Binding-site contacts:
Ligand atom C4 contacts residue ASN884 of chain 1.A at 4.4 Å.
Ligand atom C5 contacts residue ASN884 of chain 1.A at 3.7 Å.
Ligand atom C3 contacts residue ASN884 of chain 1.A at 3.8 Å.
Ligand atom O5 contacts residue ASN884 of chain 1.A at 2.4 Å (h-bond).
Ligand atom C7 contacts residue ASN884 of chain 1.A at 3.5 Å.
Ligand atom C2 contacts residue ASN884 of chain 1.A at 2.5 Å.
Ligand atom O7 contacts residue ASN884 of chain 1.A at 3.7 Å.
Ligand atom C1 contacts residue ASN884 of chain 1.A at 1.4 Å.
Ligand atom C8 contacts residue ASN884 of chain 1.A at 4.5 Å.
Ligand atom O5 contacts residue THR886 of chain 1.A at 3.8 Å.
Ligand atom O6 contacts residue THR886 of chain 1.A at 4.2 Å.
Ligand atom C6 contacts residue THR886 of chain 1.A at 4.4 Å.
Ligand atom C1 contacts residue THR886 of chain 1.A at 3.8 Å.
Ligand atom N2 contacts residue ASN884 of chain 1.A at 2.9 Å (h-bond).
Ligand atom C5 contacts residue THR886 of chain 1.A at 3.7 Å.

Sequence of chain 1.A:
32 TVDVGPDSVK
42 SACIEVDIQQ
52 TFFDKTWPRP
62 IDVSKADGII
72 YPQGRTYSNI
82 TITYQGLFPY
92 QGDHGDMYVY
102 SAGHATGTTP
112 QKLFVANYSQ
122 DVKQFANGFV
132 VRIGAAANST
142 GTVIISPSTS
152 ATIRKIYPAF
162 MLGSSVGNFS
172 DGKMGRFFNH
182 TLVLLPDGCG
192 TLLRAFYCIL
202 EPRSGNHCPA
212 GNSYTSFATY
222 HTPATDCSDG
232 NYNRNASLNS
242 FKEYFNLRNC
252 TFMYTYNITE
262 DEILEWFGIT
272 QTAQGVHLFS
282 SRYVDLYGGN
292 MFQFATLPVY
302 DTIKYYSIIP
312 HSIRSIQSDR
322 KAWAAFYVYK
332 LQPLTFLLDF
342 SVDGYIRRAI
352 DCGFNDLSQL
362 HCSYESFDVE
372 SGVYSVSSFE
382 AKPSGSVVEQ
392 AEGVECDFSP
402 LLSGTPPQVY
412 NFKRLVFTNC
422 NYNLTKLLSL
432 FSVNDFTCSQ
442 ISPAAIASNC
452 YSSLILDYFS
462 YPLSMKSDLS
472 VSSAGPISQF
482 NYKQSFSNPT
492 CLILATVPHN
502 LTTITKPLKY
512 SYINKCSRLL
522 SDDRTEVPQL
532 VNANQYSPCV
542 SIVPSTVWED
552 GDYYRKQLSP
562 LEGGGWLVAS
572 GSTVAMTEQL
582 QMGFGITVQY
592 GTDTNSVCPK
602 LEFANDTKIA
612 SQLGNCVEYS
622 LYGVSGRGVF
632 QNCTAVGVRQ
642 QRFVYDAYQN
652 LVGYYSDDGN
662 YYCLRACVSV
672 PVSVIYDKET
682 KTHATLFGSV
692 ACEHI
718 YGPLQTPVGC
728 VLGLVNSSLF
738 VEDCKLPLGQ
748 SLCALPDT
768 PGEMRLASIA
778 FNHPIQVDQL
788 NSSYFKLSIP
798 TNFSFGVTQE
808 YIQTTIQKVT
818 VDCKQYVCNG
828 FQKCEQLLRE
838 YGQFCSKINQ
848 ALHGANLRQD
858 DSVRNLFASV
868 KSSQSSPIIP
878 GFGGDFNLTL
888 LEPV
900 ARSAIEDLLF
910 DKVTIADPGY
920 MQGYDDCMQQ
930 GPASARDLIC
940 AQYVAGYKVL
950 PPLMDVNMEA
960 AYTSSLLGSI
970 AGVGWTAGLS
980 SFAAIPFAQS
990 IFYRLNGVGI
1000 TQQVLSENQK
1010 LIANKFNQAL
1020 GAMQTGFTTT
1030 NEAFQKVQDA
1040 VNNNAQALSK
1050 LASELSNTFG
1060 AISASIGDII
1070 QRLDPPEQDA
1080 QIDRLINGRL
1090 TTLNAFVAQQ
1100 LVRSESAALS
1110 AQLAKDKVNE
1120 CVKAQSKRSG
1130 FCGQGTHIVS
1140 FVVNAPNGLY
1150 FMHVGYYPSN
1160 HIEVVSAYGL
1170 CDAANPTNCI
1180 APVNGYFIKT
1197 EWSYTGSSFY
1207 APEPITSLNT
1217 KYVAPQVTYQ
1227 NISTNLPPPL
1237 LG

A protein and the small-molecule ligand that binds it are described below.
Small molecule (SMILES): CC(=O)N[C@H]1[C@H](O[C@H]2[C@H](O)[C@@H](NC(C)=O)CO[C@@H]2CO)O[C@H](CO)[C@@H](O[C@@H]2O[C@H](CO)[C@@H](O)[C@H](O)[C@@H]2O)[C@@H]1O